Sequence of chain 1.A:
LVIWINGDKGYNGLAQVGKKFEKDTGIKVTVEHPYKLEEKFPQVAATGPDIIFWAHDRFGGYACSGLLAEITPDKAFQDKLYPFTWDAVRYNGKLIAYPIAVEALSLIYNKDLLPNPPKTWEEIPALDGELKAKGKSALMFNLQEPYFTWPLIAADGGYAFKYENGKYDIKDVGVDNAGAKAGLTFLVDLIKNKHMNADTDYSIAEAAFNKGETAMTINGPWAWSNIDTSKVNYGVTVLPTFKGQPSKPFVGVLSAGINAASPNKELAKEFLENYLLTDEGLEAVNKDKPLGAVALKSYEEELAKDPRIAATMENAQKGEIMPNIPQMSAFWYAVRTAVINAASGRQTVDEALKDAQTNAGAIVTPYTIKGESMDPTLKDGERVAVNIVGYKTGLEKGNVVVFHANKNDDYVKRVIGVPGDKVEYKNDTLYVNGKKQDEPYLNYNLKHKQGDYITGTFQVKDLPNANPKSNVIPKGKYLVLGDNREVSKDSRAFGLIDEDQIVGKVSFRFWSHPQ

Binding-site contacts:
Ligand atom N contacts residue VAL502 of chain 1.A at 2.7 Å (h-bond).
Ligand atom CB contacts residue TYR381 of chain 1.A at 3.6 Å (hydrophobic).
Ligand atom N contacts residue THR382 of chain 1.A at 2.8 Å (h-bond).
Ligand atom OG contacts residue VAL502 of chain 1.A at 3.5 Å.
Ligand atom N contacts residue CYS78 of chain 1.A at 2.9 Å (h-bond).
Ligand atom C contacts residue CYS78 of chain 1.A at 3.5 Å (hydrophobic).
Ligand atom O contacts residue SER387 of chain 1.A at 3.0 Å (h-bond).
Ligand atom O contacts residue GLY385 of chain 1.A at 3.6 Å.
Ligand atom O contacts residue SER387 of chain 1.A at 3.2 Å.
Ligand atom O contacts residue ASN106 of chain 1.A at 3.3 Å (h-bond).
Ligand atom CD contacts residue PRO380 of chain 1.A at 3.4 Å (hydrophobic).
Ligand atom O contacts residue GLU386 of chain 1.A at 3.3 Å (salt-bridge).
Ligand atom CG contacts residue TYR381 of chain 1.A at 3.5 Å (hydrophobic).
Ligand atom O contacts residue LYS384 of chain 1.A at 2.9 Å (salt-bridge).
Ligand atom O contacts residue LYS428 of chain 1.A at 3.2 Å (salt-bridge).
Ligand atom O contacts residue TYR381 of chain 1.A at 3.5 Å.
Ligand atom CA contacts residue LYS384 of chain 1.A at 3.2 Å.
Ligand atom CA contacts residue CYS78 of chain 1.A at 2.8 Å (hydrophobic).
Ligand atom O contacts residue TYR105 of chain 1.A at 3.5 Å (h-bond).
Ligand atom N contacts residue SER387 of chain 1.A at 3.5 Å (h-bond).
Ligand atom CA contacts residue VAL502 of chain 1.A at 3.1 Å (hydrophobic).
Ligand atom NZ contacts residue ASP424 of chain 1.A at 3.0 Å (salt-bridge).
Ligand atom CA contacts residue THR382 of chain 1.A at 3.3 Å.
Ligand atom CA contacts residue SER387 of chain 1.A at 3.1 Å.
Ligand atom CD contacts residue SER503 of chain 1.A at 3.5 Å.
Ligand atom O contacts residue VAL427 of chain 1.A at 2.9 Å (h-bond).
Ligand atom C contacts residue THR382 of chain 1.A at 3.6 Å.
Ligand atom C contacts residue SER387 of chain 1.A at 3.0 Å.
Ligand atom C contacts residue VAL502 of chain 1.A at 3.4 Å (hydrophobic).
Ligand atom N contacts residue ASP425 of chain 1.A at 2.8 Å (salt-bridge).
Ligand atom O contacts residue THR382 of chain 1.A at 3.0 Å (h-bond).
Ligand atom CA contacts residue TYR105 of chain 1.A at 3.4 Å (hydrophobic).
Ligand atom CB contacts residue VAL502 of chain 1.A at 3.5 Å (hydrophobic).
Ligand atom N contacts residue LYS384 of chain 1.A at 2.7 Å (salt-bridge).
Ligand atom O contacts residue TYR426 of chain 1.A at 3.2 Å.
Ligand atom CB contacts residue SER387 of chain 1.A at 3.1 Å.
Ligand atom C contacts residue LYS384 of chain 1.A at 3.4 Å.
Ligand atom O contacts residue ILE383 of chain 1.A at 3.3 Å.
Ligand atom CD contacts residue LYS428 of chain 1.A at 3.4 Å.
Ligand atom O contacts residue LYS504 of chain 1.A at 2.9 Å (salt-bridge).

The protein below binds the small molecule below.
Small molecule (SMILES): CC(=O)NCC(=O)NCC(=O)NCC(=O)NCC(=O)N[C@@H](C)C(=O)N1CCC[C@H]1C(=O)N[C@H](C(=O)N[C@@H](C)C(=O)N[C@@H](CCCCN)C(=O)N[C@@H](C)C(=O)N1CCC[C@H]1C(=O)N[C@@H](CO)C(=O)N[C@@H](CCCCN)C(=O)O)[C@@H](C)O